A small-molecule ligand and the protein it binds are described below.
Small molecule (SMILES): CC(=O)N[C@@H]1[C@@H](O)[C@H](O)[C@@H](CO)O[C@H]1O

Sequence of chain 1.A:
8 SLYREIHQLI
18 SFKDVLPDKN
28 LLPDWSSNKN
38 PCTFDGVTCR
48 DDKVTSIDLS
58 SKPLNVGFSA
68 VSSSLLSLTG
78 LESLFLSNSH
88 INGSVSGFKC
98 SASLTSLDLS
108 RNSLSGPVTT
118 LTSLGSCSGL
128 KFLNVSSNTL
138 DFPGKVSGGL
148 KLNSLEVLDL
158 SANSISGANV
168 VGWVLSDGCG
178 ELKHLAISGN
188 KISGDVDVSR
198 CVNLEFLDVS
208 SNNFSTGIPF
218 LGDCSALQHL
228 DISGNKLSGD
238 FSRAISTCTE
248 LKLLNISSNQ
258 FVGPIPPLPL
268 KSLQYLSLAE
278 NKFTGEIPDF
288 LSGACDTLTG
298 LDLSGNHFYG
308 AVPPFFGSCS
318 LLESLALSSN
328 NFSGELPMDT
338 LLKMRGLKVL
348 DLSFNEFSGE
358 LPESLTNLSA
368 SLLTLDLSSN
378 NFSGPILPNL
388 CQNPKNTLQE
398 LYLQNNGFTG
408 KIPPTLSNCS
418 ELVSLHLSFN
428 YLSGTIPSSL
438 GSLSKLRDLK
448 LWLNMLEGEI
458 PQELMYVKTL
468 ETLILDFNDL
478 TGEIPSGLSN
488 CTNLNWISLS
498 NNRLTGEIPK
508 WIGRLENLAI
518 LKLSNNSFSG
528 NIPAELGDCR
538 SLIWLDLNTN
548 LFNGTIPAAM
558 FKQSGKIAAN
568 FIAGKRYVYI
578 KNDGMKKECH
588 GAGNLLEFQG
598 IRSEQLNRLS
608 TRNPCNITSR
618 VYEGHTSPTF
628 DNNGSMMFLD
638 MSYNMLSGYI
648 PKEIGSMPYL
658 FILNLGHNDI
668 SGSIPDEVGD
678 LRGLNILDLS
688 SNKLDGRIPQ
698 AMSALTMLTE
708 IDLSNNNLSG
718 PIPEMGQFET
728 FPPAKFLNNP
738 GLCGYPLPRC

Binding-site contacts:
Ligand atom C5 contacts residue ASN89 of chain 1.A at 3.7 Å.
Ligand atom C3 contacts residue ASN89 of chain 1.A at 3.5 Å.
Ligand atom C8 contacts residue ASN89 of chain 1.A at 4.0 Å.
Ligand atom O5 contacts residue ASN89 of chain 1.A at 2.5 Å (h-bond).
Ligand atom O7 contacts residue ASN89 of chain 1.A at 3.2 Å (h-bond).
Ligand atom C4 contacts residue ASN89 of chain 1.A at 4.1 Å.
Ligand atom C8 contacts residue GLY90 of chain 1.A at 4.3 Å.
Ligand atom C2 contacts residue ASN89 of chain 1.A at 2.1 Å.
Ligand atom C8 contacts residue SER112 of chain 1.A at 4.0 Å.
Ligand atom C7 contacts residue ASN89 of chain 1.A at 3.0 Å.
Ligand atom N2 contacts residue ASN89 of chain 1.A at 2.4 Å (h-bond).
Ligand atom C1 contacts residue ASN89 of chain 1.A at 1.4 Å.